Sequence of chain 1.A:
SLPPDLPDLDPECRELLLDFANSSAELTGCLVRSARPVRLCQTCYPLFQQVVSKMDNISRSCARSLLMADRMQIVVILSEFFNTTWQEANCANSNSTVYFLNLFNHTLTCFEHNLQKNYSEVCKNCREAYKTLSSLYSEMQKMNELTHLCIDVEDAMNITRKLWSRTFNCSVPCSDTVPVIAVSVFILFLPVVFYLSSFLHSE

Binding-site contacts:
Ligand atom O3 contacts residue ASP150 of chain 1.A at 4.0 Å.
Ligand atom C4 contacts residue ALA149 of chain 1.A at 4.3 Å (hydrophobic).
Ligand atom C7 contacts residue GLU259 of chain 1.C at 4.5 Å.
Ligand atom C8 contacts residue ARG151 of chain 1.A at 4.3 Å.
Ligand atom C2 contacts residue ASP150 of chain 1.A at 4.5 Å.
Ligand atom O5 contacts residue LYS267 of chain 1.C at 4.1 Å.
Ligand atom O7 contacts residue ARG151 of chain 1.A at 3.9 Å.
Ligand atom C2 contacts residue ASN263 of chain 1.C at 2.4 Å.
Ligand atom N2 contacts residue ASN263 of chain 1.C at 2.8 Å (h-bond).
Ligand atom O5 contacts residue ASN263 of chain 1.C at 2.4 Å (h-bond).
Ligand atom O6 contacts residue MET148 of chain 1.A at 3.5 Å (h-bond).
Ligand atom C1 contacts residue ASN263 of chain 1.C at 1.4 Å.
Ligand atom C8 contacts residue GLU259 of chain 1.C at 3.2 Å.
Ligand atom O7 contacts residue ASN263 of chain 1.C at 3.4 Å (h-bond).
Ligand atom C4 contacts residue ASN263 of chain 1.C at 4.2 Å.
Ligand atom O6 contacts residue ALA149 of chain 1.A at 4.5 Å.
Ligand atom C7 contacts residue ASN263 of chain 1.C at 3.2 Å.
Ligand atom C7 contacts residue ARG151 of chain 1.A at 4.5 Å.
Ligand atom C5 contacts residue ASN263 of chain 1.C at 3.6 Å.
Ligand atom C3 contacts residue ASN263 of chain 1.C at 3.7 Å.
Ligand atom O5 contacts residue ALA149 of chain 1.A at 3.9 Å.
Ligand atom C8 contacts residue ASN263 of chain 1.C at 4.3 Å.
Ligand atom O3 contacts residue ARG151 of chain 1.A at 3.8 Å.
Ligand atom O7 contacts residue ASP150 of chain 1.A at 4.5 Å.
Ligand atom C5 contacts residue ALA149 of chain 1.A at 4.4 Å (hydrophobic).
Ligand atom C6 contacts residue LYS267 of chain 1.C at 3.8 Å.
Ligand atom C6 contacts residue ALA149 of chain 1.A at 4.4 Å (hydrophobic).

A protein and the small-molecule ligand that binds it are described below.
Small molecule (SMILES): CC(=O)N[C@@H]1[C@@H](O)[C@H](O)[C@@H](CO)O[C@H]1O

Sequence of chain 1.C:
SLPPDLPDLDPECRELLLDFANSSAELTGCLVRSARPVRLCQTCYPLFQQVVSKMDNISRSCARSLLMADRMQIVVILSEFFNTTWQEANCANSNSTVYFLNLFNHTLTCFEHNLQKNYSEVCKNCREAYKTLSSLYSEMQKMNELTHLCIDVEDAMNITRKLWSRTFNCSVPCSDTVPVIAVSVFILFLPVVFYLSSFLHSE